A small-molecule ligand and the protein it binds are described below.
Small molecule (SMILES): Cn1cnc2nc(N)[nH]c(=O)c21

Binding-site contacts:
Ligand atom C6 contacts residue GLU250 of chain 1.E at 2.6 Å.
Ligand atom C12 contacts residue TYR248 of chain 1.E at 4.0 Å (hydrophobic).
Ligand atom N2 contacts residue TYR154 of chain 1.E at 4.1 Å.
Ligand atom C6 contacts residue TYR248 of chain 1.E at 3.8 Å (hydrophobic).
Ligand atom N2 contacts residue ASP152 of chain 1.E at 4.0 Å.
Ligand atom N11 contacts residue TYR154 of chain 1.E at 3.5 Å.
Ligand atom O7 contacts residue GLU250 of chain 1.E at 3.0 Å (salt-bridge).
Ligand atom C6 contacts residue TYR154 of chain 1.E at 3.3 Å (hydrophobic).
Ligand atom C9 contacts residue PHE241 of chain 1.E at 4.3 Å (hydrophobic).
Ligand atom N10 contacts residue TYR154 of chain 1.E at 4.1 Å.
Ligand atom C5 contacts residue TYR248 of chain 1.E at 3.8 Å (hydrophobic).
Ligand atom N2 contacts residue TYR248 of chain 1.E at 4.0 Å.
Ligand atom N4 contacts residue TYR248 of chain 1.E at 4.0 Å.
Ligand atom N8 contacts residue GLU250 of chain 1.E at 1.3 Å (salt-bridge).
Ligand atom C3 contacts residue ASP152 of chain 1.E at 3.3 Å.
Ligand atom C9 contacts residue TYR248 of chain 1.E at 3.6 Å (hydrophobic).
Ligand atom N10 contacts residue PHE241 of chain 1.E at 3.0 Å.
Ligand atom C5 contacts residue GLU250 of chain 1.E at 3.9 Å.
Ligand atom N8 contacts residue TYR154 of chain 1.E at 3.1 Å.
Ligand atom N10 contacts residue GLU250 of chain 1.E at 2.5 Å (salt-bridge).
Ligand atom N11 contacts residue TYR248 of chain 1.E at 3.8 Å.
Ligand atom N8 contacts residue TYR248 of chain 1.E at 3.6 Å.
Ligand atom O7 contacts residue TYR154 of chain 1.E at 3.8 Å.
Ligand atom C12 contacts residue GLU250 of chain 1.E at 4.2 Å.
Ligand atom C5 contacts residue TYR154 of chain 1.E at 3.5 Å (hydrophobic).
Ligand atom N11 contacts residue PHE178 of chain 1.E at 4.1 Å.
Ligand atom C5 contacts residue ASP152 of chain 1.E at 3.9 Å.
Ligand atom C1 contacts residue ASP152 of chain 1.E at 3.2 Å.
Ligand atom C9 contacts residue GLU250 of chain 1.E at 2.2 Å.
Ligand atom N11 contacts residue GLU250 of chain 1.E at 3.6 Å (salt-bridge).
Ligand atom O7 contacts residue ASP152 of chain 1.E at 3.7 Å.
Ligand atom N10 contacts residue TYR248 of chain 1.E at 3.9 Å.
Ligand atom C12 contacts residue TYR154 of chain 1.E at 3.4 Å (hydrophobic).
Ligand atom N4 contacts residue ASP152 of chain 1.E at 3.4 Å.
Ligand atom N4 contacts residue TYR154 of chain 1.E at 4.2 Å.
Ligand atom C6 contacts residue ASP152 of chain 1.E at 4.0 Å.
Ligand atom O7 contacts residue TYR248 of chain 1.E at 4.1 Å.
Ligand atom N11 contacts residue VAL243 of chain 1.E at 4.2 Å.
Ligand atom C3 contacts residue TYR248 of chain 1.E at 4.1 Å (hydrophobic).
Ligand atom C9 contacts residue TYR154 of chain 1.E at 3.4 Å (hydrophobic).

Sequence of chain 1.E:
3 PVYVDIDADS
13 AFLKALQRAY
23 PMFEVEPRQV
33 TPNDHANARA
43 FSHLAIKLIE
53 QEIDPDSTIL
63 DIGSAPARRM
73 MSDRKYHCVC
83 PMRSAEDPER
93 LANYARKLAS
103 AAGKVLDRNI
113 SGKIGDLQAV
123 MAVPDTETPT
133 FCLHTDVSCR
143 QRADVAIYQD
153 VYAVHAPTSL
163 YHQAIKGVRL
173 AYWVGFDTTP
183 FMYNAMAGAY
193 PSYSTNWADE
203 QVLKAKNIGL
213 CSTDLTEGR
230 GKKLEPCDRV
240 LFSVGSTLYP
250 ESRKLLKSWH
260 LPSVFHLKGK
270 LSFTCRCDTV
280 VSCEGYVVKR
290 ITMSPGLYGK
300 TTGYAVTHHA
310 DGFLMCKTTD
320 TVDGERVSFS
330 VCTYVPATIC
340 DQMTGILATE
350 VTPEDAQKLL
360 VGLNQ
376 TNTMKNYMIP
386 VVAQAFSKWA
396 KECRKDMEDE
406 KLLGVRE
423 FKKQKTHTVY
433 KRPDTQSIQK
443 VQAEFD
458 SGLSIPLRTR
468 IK